Binding-site contacts:
Ligand atom F3 contacts residue O301 of chain 2.B at 0.7 Å.
Ligand atom C27 contacts residue O301 of chain 2.B at 0.8 Å.
Ligand atom O28 contacts residue O301 of chain 2.B at 1.2 Å.
Ligand atom S19 contacts residue O301 of chain 2.B at 0.8 Å (h-bond).
Ligand atom C25 contacts residue O301 of chain 2.B at 0.7 Å.
Ligand atom C5 contacts residue O301 of chain 2.B at 0.7 Å.
Ligand atom N17 contacts residue O301 of chain 2.B at 0.9 Å.
Ligand atom C31 contacts residue O301 of chain 2.B at 2.1 Å.
Ligand atom N7 contacts residue O301 of chain 2.B at 0.7 Å.
Ligand atom C13 contacts residue O301 of chain 2.B at 0.8 Å.
Ligand atom C23 contacts residue O301 of chain 2.B at 1.0 Å.
Ligand atom C11 contacts residue PRO105 of chain 2.A at 3.1 Å (hydrophobic).
Ligand atom C30 contacts residue O301 of chain 2.B at 1.0 Å.
Ligand atom N33 contacts residue ASP248 of chain 1.A at 2.4 Å (salt-bridge).
Ligand atom O16 contacts residue PRO105 of chain 2.A at 2.8 Å.
Ligand atom C2 contacts residue O301 of chain 2.B at 0.8 Å.
Ligand atom N6 contacts residue O301 of chain 2.B at 0.8 Å (h-bond).
Ligand atom C15 contacts residue O301 of chain 2.B at 0.7 Å.
Ligand atom O16 contacts residue O301 of chain 2.B at 1.5 Å (h-bond).
Ligand atom C10 contacts residue PRO105 of chain 2.A at 3.2 Å (hydrophobic).
Ligand atom C12 contacts residue O301 of chain 2.B at 0.6 Å.
Ligand atom N29 contacts residue O301 of chain 2.B at 0.6 Å.
Ligand atom C11 contacts residue O301 of chain 2.B at 1.4 Å.
Ligand atom C14 contacts residue O301 of chain 2.B at 0.9 Å.
Ligand atom C26 contacts residue O301 of chain 2.B at 0.8 Å.
Ligand atom C24 contacts residue SER242 of chain 1.A at 3.2 Å.
Ligand atom C22 contacts residue O301 of chain 2.B at 0.7 Å.
Ligand atom C24 contacts residue O301 of chain 2.B at 1.6 Å.
Ligand atom S19 contacts residue PRO105 of chain 2.A at 3.1 Å.
Ligand atom F1 contacts residue O301 of chain 2.B at 1.1 Å.
Ligand atom C21 contacts residue O301 of chain 2.B at 0.7 Å.
Ligand atom C8 contacts residue O301 of chain 2.B at 0.7 Å.
Ligand atom C18 contacts residue O301 of chain 2.B at 0.7 Å.
Ligand atom O28 contacts residue SER108 of chain 1.A at 3.3 Å (h-bond).
Ligand atom C20 contacts residue O301 of chain 2.B at 0.7 Å.
Ligand atom C9 contacts residue O301 of chain 2.B at 0.7 Å.
Ligand atom F4 contacts residue O301 of chain 2.B at 1.8 Å.
Ligand atom C32 contacts residue ASP248 of chain 1.A at 3.1 Å.
Ligand atom F1 contacts residue GLY219 of chain 1.A at 2.9 Å.
Ligand atom C10 contacts residue O301 of chain 2.B at 1.0 Å.

Sequence of chain 2.A:
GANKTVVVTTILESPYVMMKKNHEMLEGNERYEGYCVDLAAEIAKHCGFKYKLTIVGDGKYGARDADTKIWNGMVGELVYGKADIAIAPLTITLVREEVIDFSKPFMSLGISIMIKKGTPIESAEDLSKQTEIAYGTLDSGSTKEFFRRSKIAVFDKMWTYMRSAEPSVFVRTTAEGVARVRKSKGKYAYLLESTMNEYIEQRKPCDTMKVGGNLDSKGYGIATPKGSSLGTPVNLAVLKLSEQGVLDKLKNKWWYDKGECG

Sequence of chain 1.A:
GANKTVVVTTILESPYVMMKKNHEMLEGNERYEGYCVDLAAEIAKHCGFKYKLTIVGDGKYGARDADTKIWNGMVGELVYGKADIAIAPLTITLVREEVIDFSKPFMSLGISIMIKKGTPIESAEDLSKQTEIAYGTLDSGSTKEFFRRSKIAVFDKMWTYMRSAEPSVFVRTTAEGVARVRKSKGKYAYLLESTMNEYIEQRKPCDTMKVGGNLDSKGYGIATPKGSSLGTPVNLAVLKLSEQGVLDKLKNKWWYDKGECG

A protein and the small-molecule ligand that binds it are described below.
Small molecule (SMILES): NCCCNC(=O)c1c(NC(=O)Cn2nc(C(F)(F)F)c3c2CCCC3)sc2c1CCCC2